The protein below binds the small molecule below.
Small molecule (SMILES): Nc1ncnc2[nH]cnc12

Binding-site contacts:
Ligand atom N7 contacts residue ASN52 of chain 1.A at 4.0 Å.
Ligand atom N1 contacts residue ASP94 of chain 1.A at 4.2 Å.
Ligand atom N9 contacts residue MET99 of chain 1.A at 3.6 Å.
Ligand atom N3 contacts residue MET99 of chain 1.A at 3.5 Å (h-bond).
Ligand atom N6 contacts residue SER53 of chain 1.A at 4.0 Å.
Ligand atom C6 contacts residue ASP94 of chain 1.A at 4.0 Å.
Ligand atom N6 contacts residue ASN52 of chain 1.A at 4.2 Å.
Ligand atom C2 contacts residue MET99 of chain 1.A at 4.0 Å (hydrophobic).
Ligand atom C8 contacts residue ASN52 of chain 1.A at 4.2 Å.
Ligand atom N6 contacts residue THR185 of chain 1.A at 3.8 Å.
Ligand atom C5 contacts residue MET99 of chain 1.A at 4.1 Å (hydrophobic).
Ligand atom N1 contacts residue THR185 of chain 1.A at 3.6 Å.
Ligand atom N1 contacts residue ALA56 of chain 1.A at 3.4 Å.
Ligand atom N3 contacts residue LEU108 of chain 1.A at 4.2 Å.
Ligand atom N6 contacts residue ALA56 of chain 1.A at 4.5 Å.
Ligand atom C6 contacts residue ASN52 of chain 1.A at 4.3 Å.
Ligand atom C4 contacts residue MET99 of chain 1.A at 3.6 Å (hydrophobic).
Ligand atom C6 contacts residue THR185 of chain 1.A at 4.1 Å.
Ligand atom C8 contacts residue LEU108 of chain 1.A at 3.7 Å (hydrophobic).
Ligand atom C2 contacts residue GLY98 of chain 1.A at 4.3 Å.
Ligand atom N9 contacts residue LEU108 of chain 1.A at 2.8 Å (h-bond).
Ligand atom C4 contacts residue LEU108 of chain 1.A at 3.9 Å (hydrophobic).
Ligand atom C6 contacts residue ALA56 of chain 1.A at 4.2 Å (hydrophobic).
Ligand atom C2 contacts residue ALA56 of chain 1.A at 3.8 Å (hydrophobic).
Ligand atom C2 contacts residue THR185 of chain 1.A at 4.1 Å.
Ligand atom C5 contacts residue ASN52 of chain 1.A at 4.4 Å.
Ligand atom C8 contacts residue MET99 of chain 1.A at 4.4 Å (hydrophobic).
Ligand atom N6 contacts residue ASP94 of chain 1.A at 3.0 Å (salt-bridge).

Sequence of chain 1.A:
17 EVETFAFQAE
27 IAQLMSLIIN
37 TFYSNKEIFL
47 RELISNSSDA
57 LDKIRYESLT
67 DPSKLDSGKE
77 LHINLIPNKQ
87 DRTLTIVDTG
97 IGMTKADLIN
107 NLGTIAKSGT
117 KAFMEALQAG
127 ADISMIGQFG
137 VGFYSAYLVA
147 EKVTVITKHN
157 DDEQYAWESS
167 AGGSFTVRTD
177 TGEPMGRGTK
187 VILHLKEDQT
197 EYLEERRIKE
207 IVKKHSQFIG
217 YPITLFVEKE